The small molecule below binds the protein below.
Small molecule (SMILES): C=CC(=O)Nc1cc(Nc2cc(-c3cccc(NC(=O)c4ccc(C(C)(C)C)cc4)c3C)cn(C)c2=O)ccc1C(=O)N1CCOCC1

Sequence of chain 1.C:
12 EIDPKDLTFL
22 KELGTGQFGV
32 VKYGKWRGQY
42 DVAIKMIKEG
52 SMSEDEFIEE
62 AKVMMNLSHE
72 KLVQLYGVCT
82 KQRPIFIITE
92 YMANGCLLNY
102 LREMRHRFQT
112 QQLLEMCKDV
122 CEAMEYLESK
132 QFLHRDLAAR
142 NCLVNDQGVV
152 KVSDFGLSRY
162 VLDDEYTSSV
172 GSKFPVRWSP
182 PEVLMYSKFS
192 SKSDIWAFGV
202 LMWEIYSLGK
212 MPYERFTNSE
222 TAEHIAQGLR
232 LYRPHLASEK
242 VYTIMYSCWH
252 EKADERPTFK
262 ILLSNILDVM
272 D

Binding-site contacts:
Ligand atom CAM contacts residue VAL32 of chain 1.C at 3.6 Å (hydrophobic).
Ligand atom CBS contacts residue GLY96 of chain 1.C at 3.7 Å.
Ligand atom CBO contacts residue GLY96 of chain 1.C at 3.7 Å.
Ligand atom OAI contacts residue LYS46 of chain 1.C at 2.8 Å (salt-bridge).
Ligand atom CAO contacts residue TYR92 of chain 1.C at 3.3 Å (hydrophobic).
Ligand atom CAB contacts residue THR90 of chain 1.C at 3.4 Å.
Ligand atom CAX contacts residue LEU144 of chain 1.C at 3.6 Å (hydrophobic).
Ligand atom CBA contacts residue CYS97 of chain 1.C at 1.9 Å (hydrophobic).
Ligand atom CBK contacts residue CYS97 of chain 1.C at 3.4 Å (hydrophobic).
Ligand atom CAB contacts residue GLU91 of chain 1.C at 3.5 Å.
Ligand atom CBL contacts residue LYS46 of chain 1.C at 3.2 Å.
Ligand atom CAO contacts residue GLY96 of chain 1.C at 3.6 Å.
Ligand atom CAD contacts residue ASP155 of chain 1.C at 3.6 Å.
Ligand atom CAQ contacts residue ASP155 of chain 1.C at 3.5 Å.
Ligand atom CAR contacts residue VAL32 of chain 1.C at 3.6 Å (hydrophobic).
Ligand atom CAB contacts residue LEU144 of chain 1.C at 3.6 Å (hydrophobic).
Ligand atom CAP contacts residue LYS46 of chain 1.C at 3.2 Å.
Ligand atom CAB contacts residue ALA44 of chain 1.C at 3.5 Å (hydrophobic).
Ligand atom CAO contacts residue MET93 of chain 1.C at 3.6 Å (hydrophobic).
Ligand atom CBU contacts residue LEU24 of chain 1.C at 3.6 Å (hydrophobic).
Ligand atom CBP contacts residue LYS46 of chain 1.C at 3.4 Å.
Ligand atom CAN contacts residue GLY27 of chain 1.C at 3.6 Å.
Ligand atom CBB contacts residue CYS97 of chain 1.C at 3.0 Å (hydrophobic).
Ligand atom NBH contacts residue TYR92 of chain 1.C at 3.3 Å.
Ligand atom CAW contacts residue LEU24 of chain 1.C at 3.6 Å (hydrophobic).
Ligand atom NCA contacts residue LEU144 of chain 1.C at 3.4 Å.
Ligand atom CBA contacts residue ASN100 of chain 1.C at 3.3 Å.
Ligand atom CAT contacts residue ASP155 of chain 1.C at 3.6 Å.
Ligand atom CAZ contacts residue ASN95 of chain 1.C at 3.4 Å.
Ligand atom NBH contacts residue MET93 of chain 1.C at 3.3 Å (h-bond).
Ligand atom OAI contacts residue VAL32 of chain 1.C at 3.5 Å.
Ligand atom CBV contacts residue GLY96 of chain 1.C at 3.6 Å.
Ligand atom CAU contacts residue GLY96 of chain 1.C at 3.5 Å.
Ligand atom CBB contacts residue ASN100 of chain 1.C at 3.5 Å.
Ligand atom CAR contacts residue LEU24 of chain 1.C at 3.6 Å (hydrophobic).
Ligand atom OAH contacts residue ASN100 of chain 1.C at 3.2 Å (h-bond).
Ligand atom OAK contacts residue MET93 of chain 1.C at 3.0 Å (h-bond).
Ligand atom OAH contacts residue CYS97 of chain 1.C at 2.6 Å (h-bond).
Ligand atom OAH contacts residue GLY96 of chain 1.C at 3.6 Å.
Ligand atom OAK contacts residue TYR92 of chain 1.C at 3.1 Å.